Sequence of chain 1.A:
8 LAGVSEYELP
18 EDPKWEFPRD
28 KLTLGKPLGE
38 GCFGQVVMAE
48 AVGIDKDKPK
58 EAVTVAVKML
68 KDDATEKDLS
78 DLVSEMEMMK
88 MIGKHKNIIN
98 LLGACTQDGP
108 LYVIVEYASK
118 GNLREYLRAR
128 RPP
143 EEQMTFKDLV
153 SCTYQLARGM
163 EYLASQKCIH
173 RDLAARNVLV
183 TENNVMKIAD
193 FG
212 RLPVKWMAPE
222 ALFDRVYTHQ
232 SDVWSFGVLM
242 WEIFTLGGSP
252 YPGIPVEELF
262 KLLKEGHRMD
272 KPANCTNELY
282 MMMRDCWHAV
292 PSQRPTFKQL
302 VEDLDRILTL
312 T

This protein binds this small molecule.
Small molecule (SMILES): Cc1ccnc(Oc2ccc(-c3c(-c4ccc(NC(=O)C(C)C)cc4)n(C)c4ncnc(N)c34)cc2)n1

Binding-site contacts:
Ligand atom C19 contacts residue GLU82 of chain 1.A at 2.9 Å.
Ligand atom C27 contacts residue LEU181 of chain 1.A at 3.3 Å (hydrophobic).
Ligand atom C03 contacts residue GLU37 of chain 1.A at 3.5 Å.
Ligand atom N33 contacts residue LEU181 of chain 1.A at 3.1 Å.
Ligand atom C03 contacts residue CYS39 of chain 1.A at 2.8 Å (hydrophobic).
Ligand atom C01 contacts residue CYS39 of chain 1.A at 1.9 Å (hydrophobic).
Ligand atom C06 contacts residue ARG178 of chain 1.A at 3.3 Å.
Ligand atom C06 contacts residue ASN179 of chain 1.A at 3.4 Å.
Ligand atom N31 contacts residue ALA115 of chain 1.A at 3.3 Å (h-bond).
Ligand atom C09 contacts residue LEU35 of chain 1.A at 3.4 Å (hydrophobic).
Ligand atom C05 contacts residue PHE40 of chain 1.A at 3.1 Å (hydrophobic).
Ligand atom C19 contacts residue GLY194 of chain 1.A at 3.5 Å.
Ligand atom C02 contacts residue ASN179 of chain 1.A at 3.5 Å.
Ligand atom N30 contacts residue ALA63 of chain 1.A at 3.4 Å.
Ligand atom C32 contacts residue TYR114 of chain 1.A at 3.6 Å (hydrophobic).
Ligand atom C21 contacts residue PHE193 of chain 1.A at 3.4 Å (hydrophobic).
Ligand atom N30 contacts residue GLU113 of chain 1.A at 3.0 Å (salt-bridge).
Ligand atom C20 contacts residue PHE193 of chain 1.A at 3.2 Å (hydrophobic).
Ligand atom C24 contacts residue VAL43 of chain 1.A at 3.4 Å (hydrophobic).
Ligand atom N04 contacts residue PHE40 of chain 1.A at 3.5 Å.
Ligand atom C06 contacts residue PHE40 of chain 1.A at 3.4 Å (hydrophobic).
Ligand atom N31 contacts residue TYR114 of chain 1.A at 3.5 Å.
Ligand atom C32 contacts residue ALA115 of chain 1.A at 3.4 Å (hydrophobic).
Ligand atom C02 contacts residue CYS39 of chain 1.A at 2.7 Å (hydrophobic).
Ligand atom O36 contacts residue GLU37 of chain 1.A at 3.2 Å (salt-bridge).
Ligand atom C03 contacts residue ASN179 of chain 1.A at 3.4 Å.
Ligand atom C10 contacts residue LEU35 of chain 1.A at 3.3 Å (hydrophobic).
Ligand atom C27 contacts residue LEU35 of chain 1.A at 3.3 Å (hydrophobic).
Ligand atom C18 contacts residue GLU82 of chain 1.A at 3.3 Å.
Ligand atom C28 contacts residue LEU35 of chain 1.A at 3.3 Å (hydrophobic).
Ligand atom C35 contacts residue PHE40 of chain 1.A at 3.4 Å (hydrophobic).
Ligand atom N25 contacts residue LEU181 of chain 1.A at 3.6 Å.
Ligand atom O15 contacts residue LYS65 of chain 1.A at 3.5 Å (salt-bridge).
Ligand atom C37 contacts residue ARG178 of chain 1.A at 3.5 Å.
Ligand atom C35 contacts residue GLU37 of chain 1.A at 3.3 Å.
Ligand atom N04 contacts residue ASN179 of chain 1.A at 3.0 Å (h-bond).
Ligand atom N25 contacts residue LEU35 of chain 1.A at 3.4 Å.
Ligand atom N17 contacts residue GLU82 of chain 1.A at 3.0 Å (salt-bridge).
Ligand atom N04 contacts residue CYS39 of chain 1.A at 2.8 Å (h-bond).
Ligand atom C13 contacts residue PHE40 of chain 1.A at 3.3 Å (hydrophobic).